Sequence of chain 1.A:
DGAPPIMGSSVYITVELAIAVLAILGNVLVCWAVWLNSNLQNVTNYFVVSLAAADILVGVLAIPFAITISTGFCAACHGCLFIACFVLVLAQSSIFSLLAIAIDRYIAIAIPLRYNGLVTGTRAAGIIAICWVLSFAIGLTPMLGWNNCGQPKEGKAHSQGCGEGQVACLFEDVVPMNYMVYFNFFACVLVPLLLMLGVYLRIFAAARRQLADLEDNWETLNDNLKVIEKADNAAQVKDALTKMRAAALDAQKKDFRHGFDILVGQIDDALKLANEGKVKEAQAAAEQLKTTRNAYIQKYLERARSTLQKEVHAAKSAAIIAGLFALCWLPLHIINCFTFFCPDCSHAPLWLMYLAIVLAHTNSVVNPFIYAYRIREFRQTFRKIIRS

Binding-site contacts:
Ligand atom C2 contacts residue OLC1 of chain 1.X at 4.4 Å.
Ligand atom C12 contacts residue CYS360 of chain 1.A at 4.4 Å (hydrophobic).
Ligand atom C21 contacts residue PHE192 of chain 1.A at 4.1 Å (hydrophobic).
Ligand atom C2 contacts residue PHE364 of chain 1.A at 3.7 Å (hydrophobic).
Ligand atom C25 contacts residue LEU197 of chain 1.A at 4.0 Å (hydrophobic).
Ligand atom C9 contacts residue OLC1 of chain 1.X at 4.5 Å.
Ligand atom C10 contacts residue PHE361 of chain 1.A at 4.5 Å (hydrophobic).
Ligand atom O1 contacts residue CYS365 of chain 1.A at 3.6 Å.
Ligand atom C7 contacts residue PHE361 of chain 1.A at 3.8 Å (hydrophobic).
Ligand atom C19 contacts residue PHE364 of chain 1.A at 4.2 Å (hydrophobic).
Ligand atom C5 contacts residue PHE361 of chain 1.A at 3.8 Å (hydrophobic).
Ligand atom C21 contacts residue OLC1 of chain 1.X at 4.2 Å.
Ligand atom C18 contacts residue ILE357 of chain 1.A at 3.9 Å (hydrophobic).
Ligand atom C8 contacts residue PHE361 of chain 1.A at 4.1 Å (hydrophobic).
Ligand atom C18 contacts residue CYS360 of chain 1.A at 3.7 Å (hydrophobic).
Ligand atom C6 contacts residue PHE361 of chain 1.A at 3.6 Å (hydrophobic).
Ligand atom C11 contacts residue OLC1 of chain 1.X at 3.6 Å.
Ligand atom C1 contacts residue OLC1 of chain 1.X at 3.9 Å.
Ligand atom C3 contacts residue CYS365 of chain 1.A at 4.4 Å (hydrophobic).
Ligand atom C11 contacts residue CYS360 of chain 1.A at 4.1 Å (hydrophobic).
Ligand atom C21 contacts residue PHE193 of chain 1.A at 4.3 Å (hydrophobic).
Ligand atom C12 contacts residue OLC1 of chain 1.X at 3.8 Å.
Ligand atom C24 contacts residue LEU197 of chain 1.A at 4.3 Å (hydrophobic).
Ligand atom C11 contacts residue PHE364 of chain 1.A at 4.0 Å (hydrophobic).
Ligand atom C19 contacts residue CYS360 of chain 1.A at 3.7 Å (hydrophobic).
Ligand atom C2 contacts residue CYS365 of chain 1.A at 4.4 Å (hydrophobic).
Ligand atom C1 contacts residue PHE364 of chain 1.A at 3.8 Å (hydrophobic).
Ligand atom C4 contacts residue PHE361 of chain 1.A at 3.8 Å (hydrophobic).
Ligand atom C19 contacts residue PHE361 of chain 1.A at 3.7 Å (hydrophobic).
Ligand atom C26 contacts residue LEU353 of chain 1.A at 3.9 Å (hydrophobic).

This protein binds this small molecule.
Small molecule (SMILES): CC(C)CCC[C@@H](C)[C@H]1CC[C@H]2[C@@H]3CC=C4C[C@@H](O)CC[C@]4(C)[C@H]3CC[C@]12C